Binding-site contacts:
Ligand atom C7 contacts residue ALA142 of chain 1.A at 4.5 Å (hydrophobic).
Ligand atom C5 contacts residue ASN141 of chain 1.A at 3.8 Å.
Ligand atom C8 contacts residue THR143 of chain 1.A at 3.3 Å.
Ligand atom C1 contacts residue ASN144 of chain 1.A at 4.4 Å.
Ligand atom N2 contacts residue ASN144 of chain 1.A at 3.8 Å.
Ligand atom C2 contacts residue ASN141 of chain 1.A at 2.5 Å.
Ligand atom C5 contacts residue VAL146 of chain 1.A at 4.1 Å (hydrophobic).
Ligand atom C8 contacts residue ASN144 of chain 1.A at 3.1 Å.
Ligand atom O6 contacts residue VAL146 of chain 1.A at 4.0 Å.
Ligand atom C8 contacts residue ALA142 of chain 1.A at 3.9 Å (hydrophobic).
Ligand atom C1 contacts residue VAL146 of chain 1.A at 4.2 Å (hydrophobic).
Ligand atom C7 contacts residue ASN144 of chain 1.A at 4.1 Å.
Ligand atom O7 contacts residue ASN141 of chain 1.A at 3.3 Å (h-bond).
Ligand atom N2 contacts residue ASN141 of chain 1.A at 3.0 Å (h-bond).
Ligand atom C7 contacts residue ASN141 of chain 1.A at 3.4 Å.
Ligand atom O5 contacts residue VAL146 of chain 1.A at 4.1 Å.
Ligand atom C1 contacts residue ASN141 of chain 1.A at 1.5 Å.
Ligand atom O7 contacts residue ALA142 of chain 1.A at 4.3 Å.
Ligand atom O5 contacts residue ASN141 of chain 1.A at 2.4 Å (h-bond).
Ligand atom C4 contacts residue ASN141 of chain 1.A at 4.3 Å.
Ligand atom C3 contacts residue ASN141 of chain 1.A at 3.9 Å.
Ligand atom C8 contacts residue ASN141 of chain 1.A at 3.4 Å.

A small-molecule ligand and the protein it binds are described below.
Small molecule (SMILES): CC(=O)N[C@@H]1[C@@H](O)[C@H](O)[C@@H](CO)O[C@H]1O

Sequence of chain 1.A:
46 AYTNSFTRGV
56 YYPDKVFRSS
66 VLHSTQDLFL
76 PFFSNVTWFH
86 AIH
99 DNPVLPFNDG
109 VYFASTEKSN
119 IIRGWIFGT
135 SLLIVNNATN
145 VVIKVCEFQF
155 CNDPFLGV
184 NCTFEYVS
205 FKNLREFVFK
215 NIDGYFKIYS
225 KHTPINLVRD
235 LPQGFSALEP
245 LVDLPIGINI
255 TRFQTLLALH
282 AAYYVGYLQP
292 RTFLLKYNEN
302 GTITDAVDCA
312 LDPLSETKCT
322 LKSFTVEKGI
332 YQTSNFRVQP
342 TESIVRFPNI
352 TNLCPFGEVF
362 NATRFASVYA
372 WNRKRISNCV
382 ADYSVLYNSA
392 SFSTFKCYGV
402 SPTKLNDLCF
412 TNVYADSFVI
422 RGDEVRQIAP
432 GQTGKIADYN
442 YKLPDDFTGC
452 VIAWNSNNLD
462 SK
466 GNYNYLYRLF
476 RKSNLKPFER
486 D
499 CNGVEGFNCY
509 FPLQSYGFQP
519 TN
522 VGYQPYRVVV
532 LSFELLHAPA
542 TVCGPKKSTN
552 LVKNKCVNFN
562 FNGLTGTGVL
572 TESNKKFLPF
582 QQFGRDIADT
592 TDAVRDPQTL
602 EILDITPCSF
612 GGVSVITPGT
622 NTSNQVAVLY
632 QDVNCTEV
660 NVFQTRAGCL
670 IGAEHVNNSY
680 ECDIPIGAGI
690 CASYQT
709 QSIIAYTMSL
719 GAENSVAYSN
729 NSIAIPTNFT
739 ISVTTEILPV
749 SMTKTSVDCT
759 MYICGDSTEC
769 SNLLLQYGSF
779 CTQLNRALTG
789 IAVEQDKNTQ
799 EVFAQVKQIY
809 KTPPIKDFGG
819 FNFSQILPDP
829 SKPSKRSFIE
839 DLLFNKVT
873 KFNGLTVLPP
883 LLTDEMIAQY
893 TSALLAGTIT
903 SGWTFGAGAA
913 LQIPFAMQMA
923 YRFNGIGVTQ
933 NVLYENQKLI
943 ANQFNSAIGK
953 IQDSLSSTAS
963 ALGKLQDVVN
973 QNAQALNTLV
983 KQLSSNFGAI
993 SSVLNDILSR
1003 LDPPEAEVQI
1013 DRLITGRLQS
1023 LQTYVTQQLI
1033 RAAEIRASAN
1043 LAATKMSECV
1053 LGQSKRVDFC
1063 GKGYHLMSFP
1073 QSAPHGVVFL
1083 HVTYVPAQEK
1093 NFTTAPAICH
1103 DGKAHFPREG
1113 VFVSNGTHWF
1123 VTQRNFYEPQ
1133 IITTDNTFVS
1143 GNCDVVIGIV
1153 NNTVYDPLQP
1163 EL